Binding-site contacts:
Ligand atom O2 contacts residue NI1 of chain 4.B at 2.2 Å (h-bond).
Ligand atom O3 contacts residue NI1 of chain 4.D at 3.5 Å (h-bond).
Ligand atom C4 contacts residue NI1 of chain 4.D at 3.2 Å.
Ligand atom C3 contacts residue ASP287 of chain 4.A at 3.4 Å.
Ligand atom O3 contacts residue TRP16 of chain 4.A at 3.6 Å.
Ligand atom O1 contacts residue LYS183 of chain 4.A at 2.9 Å (salt-bridge).
Ligand atom C2 contacts residue HIS220 of chain 4.A at 3.5 Å.
Ligand atom C1 contacts residue NI1 of chain 4.B at 2.8 Å.
Ligand atom C2 contacts residue GLU181 of chain 4.A at 3.3 Å.
Ligand atom O4 contacts residue ASP245 of chain 4.A at 3.0 Å (salt-bridge).
Ligand atom C6 contacts residue TRP137 of chain 4.A at 3.6 Å (hydrophobic).
Ligand atom O4 contacts residue GLU181 of chain 4.A at 2.4 Å (salt-bridge).
Ligand atom O1 contacts residue ASP255 of chain 4.A at 3.6 Å (salt-bridge).
Ligand atom C3 contacts residue NI1 of chain 4.D at 3.4 Å.
Ligand atom C1 contacts residue HIS220 of chain 4.A at 3.6 Å.
Ligand atom O2 contacts residue HIS220 of chain 4.A at 3.0 Å.
Ligand atom O1 contacts residue PHE26 of chain 2.A at 3.5 Å.
Ligand atom O5 contacts residue HIS54 of chain 4.A at 2.6 Å (h-bond).
Ligand atom O6 contacts residue THR90 of chain 4.A at 2.8 Å.
Ligand atom C2 contacts residue NI1 of chain 4.B at 3.0 Å.
Ligand atom C6 contacts residue THR90 of chain 4.A at 3.6 Å.
Ligand atom O1 contacts residue NI1 of chain 4.B at 2.4 Å (h-bond).
Ligand atom O4 contacts residue ASP287 of chain 4.A at 2.8 Å (salt-bridge).
Ligand atom C2 contacts residue NI1 of chain 4.D at 3.1 Å.
Ligand atom C4 contacts residue ASP287 of chain 4.A at 3.7 Å.
Ligand atom O2 contacts residue NI1 of chain 4.D at 2.1 Å (h-bond).
Ligand atom O2 contacts residue GLU181 of chain 4.A at 2.7 Å (salt-bridge).
Ligand atom C4 contacts residue GLU181 of chain 4.A at 2.9 Å.
Ligand atom O2 contacts residue ASP287 of chain 4.A at 2.8 Å (salt-bridge).
Ligand atom O4 contacts residue NI1 of chain 4.D at 2.2 Å (h-bond).
Ligand atom O1 contacts residue HIS220 of chain 4.A at 3.2 Å (h-bond).
Ligand atom O1 contacts residue NI1 of chain 4.C at 3.5 Å (h-bond).
Ligand atom C5 contacts residue HIS54 of chain 4.A at 3.5 Å.
Ligand atom O2 contacts residue GLU217 of chain 4.A at 2.7 Å (salt-bridge).
Ligand atom O3 contacts residue ASP287 of chain 4.A at 2.6 Å (salt-bridge).
Ligand atom C6 contacts residue GLU181 of chain 4.A at 3.3 Å.
Ligand atom C1 contacts residue TRP137 of chain 4.A at 3.4 Å (hydrophobic).
Ligand atom C6 contacts residue VAL135 of chain 4.A at 3.5 Å (hydrophobic).
Ligand atom O6 contacts residue VAL135 of chain 4.A at 3.2 Å.
Ligand atom C2 contacts residue ASP287 of chain 4.A at 3.7 Å.

Sequence of chain 2.A:
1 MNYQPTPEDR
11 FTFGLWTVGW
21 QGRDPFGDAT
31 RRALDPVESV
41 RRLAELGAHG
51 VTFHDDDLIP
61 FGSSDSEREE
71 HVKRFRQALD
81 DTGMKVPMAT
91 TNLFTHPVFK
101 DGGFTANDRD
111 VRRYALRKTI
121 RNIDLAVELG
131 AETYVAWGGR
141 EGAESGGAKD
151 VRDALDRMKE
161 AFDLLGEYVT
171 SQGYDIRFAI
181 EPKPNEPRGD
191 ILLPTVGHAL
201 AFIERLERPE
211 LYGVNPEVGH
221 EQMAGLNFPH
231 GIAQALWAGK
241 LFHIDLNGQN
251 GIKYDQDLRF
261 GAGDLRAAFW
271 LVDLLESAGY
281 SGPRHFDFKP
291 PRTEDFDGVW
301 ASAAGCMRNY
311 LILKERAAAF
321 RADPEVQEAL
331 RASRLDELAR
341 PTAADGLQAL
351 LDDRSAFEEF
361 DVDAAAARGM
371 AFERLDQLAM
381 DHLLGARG

The protein below binds the small molecule below.
Small molecule (SMILES): O=C[C@H](O)[C@@H](O)[C@H](O)[C@H](O)CO

Sequence of chain 4.A:
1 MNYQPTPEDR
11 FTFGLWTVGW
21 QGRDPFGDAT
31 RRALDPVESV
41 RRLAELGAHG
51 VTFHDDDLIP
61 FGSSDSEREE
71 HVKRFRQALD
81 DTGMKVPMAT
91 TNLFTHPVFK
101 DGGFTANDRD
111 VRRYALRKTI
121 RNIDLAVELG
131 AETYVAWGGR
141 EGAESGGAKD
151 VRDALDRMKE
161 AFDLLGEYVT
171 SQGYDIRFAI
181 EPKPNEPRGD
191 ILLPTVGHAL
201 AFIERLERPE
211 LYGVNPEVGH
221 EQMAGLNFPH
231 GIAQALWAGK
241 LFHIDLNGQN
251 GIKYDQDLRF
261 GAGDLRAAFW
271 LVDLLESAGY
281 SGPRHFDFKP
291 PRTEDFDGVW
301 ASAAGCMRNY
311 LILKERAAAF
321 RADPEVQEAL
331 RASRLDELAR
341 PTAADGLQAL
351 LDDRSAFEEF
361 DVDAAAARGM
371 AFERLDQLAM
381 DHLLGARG